Sequence of chain 2.A:
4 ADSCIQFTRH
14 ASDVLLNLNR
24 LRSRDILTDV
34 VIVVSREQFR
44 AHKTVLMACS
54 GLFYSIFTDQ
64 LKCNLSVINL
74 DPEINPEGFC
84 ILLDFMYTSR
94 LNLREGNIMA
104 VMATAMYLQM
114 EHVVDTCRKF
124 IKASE

This protein binds this small molecule.
Small molecule (SMILES): CCNc1c(C)c(=O)n(C)c2ccc(Nc3ccnc(Cl)c3C#N)cc12

Sequence of chain 1.A:
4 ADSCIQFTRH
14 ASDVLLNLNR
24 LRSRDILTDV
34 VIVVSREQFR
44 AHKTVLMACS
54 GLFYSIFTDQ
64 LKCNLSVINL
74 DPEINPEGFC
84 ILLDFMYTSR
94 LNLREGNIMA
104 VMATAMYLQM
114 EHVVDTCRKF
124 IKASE

Binding-site contacts:
Ligand atom C5 contacts residue CYS52 of chain 1.A at 3.5 Å (hydrophobic).
Ligand atom N4 contacts residue MET50 of chain 1.A at 3.1 Å (h-bond).
Ligand atom C18 contacts residue MET50 of chain 1.A at 3.3 Å (hydrophobic).
Ligand atom N2 contacts residue TYR57 of chain 1.A at 3.8 Å.
Ligand atom CL contacts residue LEU24 of chain 2.A at 3.7 Å.
Ligand atom C7 contacts residue GLN112 of chain 1.A at 3.4 Å.
Ligand atom C contacts residue ASN20 of chain 2.A at 3.5 Å.
Ligand atom O contacts residue MET113 of chain 1.A at 3.7 Å.
Ligand atom C14 contacts residue ASN20 of chain 2.A at 3.8 Å.
Ligand atom CL contacts residue ARG23 of chain 2.A at 3.5 Å.
Ligand atom N3 contacts residue ASN20 of chain 2.A at 3.7 Å.
Ligand atom N4 contacts residue ALA51 of chain 1.A at 3.4 Å (h-bond).
Ligand atom CL contacts residue TYR57 of chain 1.A at 3.7 Å.
Ligand atom C15 contacts residue ASN20 of chain 2.A at 3.7 Å.
Ligand atom C contacts residue SER53 of chain 1.A at 3.6 Å.
Ligand atom C18 contacts residue TYR57 of chain 1.A at 3.4 Å (hydrophobic).
Ligand atom C17 contacts residue ASN20 of chain 2.A at 3.6 Å.
Ligand atom C16 contacts residue TYR57 of chain 1.A at 3.4 Å (hydrophobic).
Ligand atom C17 contacts residue TYR57 of chain 1.A at 3.5 Å (hydrophobic).
Ligand atom C contacts residue CYS52 of chain 1.A at 3.7 Å (hydrophobic).
Ligand atom C13 contacts residue ASN20 of chain 2.A at 3.6 Å.
Ligand atom C1 contacts residue MET50 of chain 1.A at 3.5 Å (hydrophobic).
Ligand atom O contacts residue GLU114 of chain 1.A at 2.9 Å (salt-bridge).
Ligand atom C16 contacts residue ASN20 of chain 2.A at 3.6 Å.
Ligand atom C contacts residue ALA51 of chain 1.A at 3.3 Å (hydrophobic).
Ligand atom O contacts residue GLN112 of chain 1.A at 3.2 Å (h-bond).
Ligand atom N contacts residue GLN112 of chain 1.A at 3.3 Å (h-bond).
Ligand atom N2 contacts residue ASN20 of chain 2.A at 3.6 Å.
Ligand atom C6 contacts residue GLN112 of chain 1.A at 3.0 Å.
Ligand atom C contacts residue MET50 of chain 1.A at 3.6 Å (hydrophobic).
Ligand atom C8 contacts residue GLY54 of chain 1.A at 3.6 Å.
Ligand atom CL contacts residue ARG27 of chain 2.A at 3.6 Å.
Ligand atom C3 contacts residue GLY54 of chain 1.A at 3.6 Å.
Ligand atom N1 contacts residue GLY54 of chain 1.A at 3.6 Å.
Ligand atom N4 contacts residue LEU24 of chain 2.A at 3.6 Å.
Ligand atom C5 contacts residue SER53 of chain 1.A at 3.7 Å.
Ligand atom C13 contacts residue TYR57 of chain 1.A at 3.6 Å (hydrophobic).
Ligand atom C18 contacts residue ASN20 of chain 2.A at 3.7 Å.
Ligand atom N3 contacts residue TYR57 of chain 1.A at 3.5 Å (h-bond).
Ligand atom N2 contacts residue MET50 of chain 1.A at 2.9 Å (h-bond).